Sequence of chain 2.A:
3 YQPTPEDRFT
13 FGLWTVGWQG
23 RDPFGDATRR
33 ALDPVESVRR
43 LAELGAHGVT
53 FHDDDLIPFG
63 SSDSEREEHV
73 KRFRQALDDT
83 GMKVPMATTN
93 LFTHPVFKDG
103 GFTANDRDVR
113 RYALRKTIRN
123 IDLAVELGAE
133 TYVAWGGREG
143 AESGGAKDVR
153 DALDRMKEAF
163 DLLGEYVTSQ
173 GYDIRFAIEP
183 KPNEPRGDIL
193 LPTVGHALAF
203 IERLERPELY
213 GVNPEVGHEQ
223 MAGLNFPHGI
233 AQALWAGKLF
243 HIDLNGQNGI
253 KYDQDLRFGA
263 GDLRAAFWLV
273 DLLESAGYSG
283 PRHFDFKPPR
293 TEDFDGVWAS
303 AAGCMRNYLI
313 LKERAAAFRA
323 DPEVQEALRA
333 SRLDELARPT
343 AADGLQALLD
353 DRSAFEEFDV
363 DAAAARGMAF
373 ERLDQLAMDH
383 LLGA

Sequence of chain 4.A:
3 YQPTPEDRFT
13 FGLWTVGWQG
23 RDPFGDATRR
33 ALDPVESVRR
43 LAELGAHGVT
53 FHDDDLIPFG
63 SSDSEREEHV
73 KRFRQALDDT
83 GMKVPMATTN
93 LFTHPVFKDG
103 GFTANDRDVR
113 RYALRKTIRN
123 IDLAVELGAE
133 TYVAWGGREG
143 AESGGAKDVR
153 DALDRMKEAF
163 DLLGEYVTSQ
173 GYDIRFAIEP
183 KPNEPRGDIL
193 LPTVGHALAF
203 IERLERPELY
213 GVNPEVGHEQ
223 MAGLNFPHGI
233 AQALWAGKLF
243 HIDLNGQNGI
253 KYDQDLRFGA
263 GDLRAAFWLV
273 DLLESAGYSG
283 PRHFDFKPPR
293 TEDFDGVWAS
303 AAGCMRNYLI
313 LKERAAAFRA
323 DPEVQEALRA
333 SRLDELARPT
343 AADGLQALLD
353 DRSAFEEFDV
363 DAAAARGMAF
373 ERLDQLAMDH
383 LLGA

Binding-site contacts:
Ligand atom O4 contacts residue ASP245 of chain 2.A at 2.9 Å (salt-bridge).
Ligand atom C3 contacts residue MN1 of chain 2.C at 3.1 Å.
Ligand atom O2 contacts residue PHE26 of chain 4.A at 3.4 Å.
Ligand atom O1 contacts residue HIS54 of chain 2.A at 3.3 Å.
Ligand atom C5 contacts residue HIS54 of chain 2.A at 3.5 Å.
Ligand atom O3 contacts residue GLU181 of chain 2.A at 2.9 Å (salt-bridge).
Ligand atom O1 contacts residue PHE94 of chain 2.A at 4.1 Å.
Ligand atom C4 contacts residue MN1 of chain 2.C at 3.1 Å.
Ligand atom O3 contacts residue ASP287 of chain 2.A at 2.8 Å (salt-bridge).
Ligand atom C6 contacts residue GLU181 of chain 2.A at 3.5 Å.
Ligand atom C3 contacts residue GLU181 of chain 2.A at 3.9 Å.
Ligand atom O6 contacts residue THR90 of chain 2.A at 2.8 Å (h-bond).
Ligand atom O6 contacts residue HIS54 of chain 2.A at 3.0 Å (h-bond).
Ligand atom O1 contacts residue TRP16 of chain 2.A at 3.6 Å (h-bond).
Ligand atom O5 contacts residue HIS54 of chain 2.A at 2.9 Å (h-bond).
Ligand atom O3 contacts residue MN1 of chain 2.C at 2.3 Å.
Ligand atom O4 contacts residue GLU217 of chain 2.A at 4.2 Å.
Ligand atom O5 contacts residue TRP137 of chain 2.A at 3.6 Å.
Ligand atom C4 contacts residue GLU181 of chain 2.A at 3.1 Å.
Ligand atom O4 contacts residue ASP287 of chain 2.A at 3.0 Å (salt-bridge).
Ligand atom C6 contacts residue TRP137 of chain 2.A at 3.6 Å (hydrophobic).
Ligand atom C6 contacts residue THR90 of chain 2.A at 3.7 Å.
Ligand atom C6 contacts residue HIS54 of chain 2.A at 4.0 Å.
Ligand atom O4 contacts residue MN1 of chain 2.C at 2.2 Å.
Ligand atom O2 contacts residue TRP137 of chain 2.A at 3.8 Å.
Ligand atom C3 contacts residue ASP287 of chain 2.A at 3.1 Å.
Ligand atom C2 contacts residue TRP137 of chain 2.A at 3.5 Å (hydrophobic).
Ligand atom C1 contacts residue HIS54 of chain 2.A at 3.5 Å.
Ligand atom C5 contacts residue GLU181 of chain 2.A at 3.9 Å.
Ligand atom O3 contacts residue GLU217 of chain 2.A at 3.1 Å (salt-bridge).
Ligand atom O5 contacts residue PHE94 of chain 2.A at 3.9 Å.
Ligand atom O6 contacts residue TRP137 of chain 2.A at 4.0 Å.
Ligand atom C4 contacts residue TRP137 of chain 2.A at 4.3 Å (hydrophobic).
Ligand atom C4 contacts residue ASP287 of chain 2.A at 3.7 Å.
Ligand atom C1 contacts residue TRP137 of chain 2.A at 3.7 Å (hydrophobic).
Ligand atom C5 contacts residue TRP16 of chain 2.A at 4.2 Å (hydrophobic).
Ligand atom C1 contacts residue PHE94 of chain 2.A at 3.8 Å (hydrophobic).
Ligand atom O3 contacts residue HIS220 of chain 2.A at 3.3 Å.
Ligand atom C6 contacts residue VAL135 of chain 2.A at 3.7 Å (hydrophobic).
Ligand atom O4 contacts residue GLU181 of chain 2.A at 2.5 Å (salt-bridge).

This protein binds this small molecule.
Small molecule (SMILES): OC[C@H]1O[C@H](O)[C@H](O)[C@@H](O)[C@@H]1O